Sequence of chain 1.A:
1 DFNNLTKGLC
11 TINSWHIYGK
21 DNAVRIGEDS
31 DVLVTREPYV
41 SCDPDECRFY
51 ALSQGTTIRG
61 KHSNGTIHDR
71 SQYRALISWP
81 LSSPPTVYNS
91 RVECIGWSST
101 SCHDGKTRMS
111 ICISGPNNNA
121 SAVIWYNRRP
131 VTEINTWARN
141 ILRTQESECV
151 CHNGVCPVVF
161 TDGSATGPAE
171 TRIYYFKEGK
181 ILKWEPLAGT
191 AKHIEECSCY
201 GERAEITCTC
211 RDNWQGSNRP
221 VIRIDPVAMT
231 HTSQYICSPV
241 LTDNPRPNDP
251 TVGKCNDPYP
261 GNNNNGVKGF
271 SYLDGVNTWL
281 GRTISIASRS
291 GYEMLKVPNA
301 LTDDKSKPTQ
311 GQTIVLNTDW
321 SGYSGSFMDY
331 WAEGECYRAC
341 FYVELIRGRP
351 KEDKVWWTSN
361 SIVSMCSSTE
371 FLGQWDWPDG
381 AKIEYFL

Binding-site contacts:
Ligand atom O4 contacts residue BMA3 of chain 4.B at 4.0 Å.
Ligand atom C5 contacts residue BMA3 of chain 4.B at 3.3 Å.
Ligand atom C5 contacts residue PRO308 of chain 1.A at 4.2 Å (hydrophobic).
Ligand atom C2 contacts residue BMA3 of chain 4.B at 3.3 Å.
Ligand atom C4 contacts residue THR309 of chain 1.A at 4.3 Å.
Ligand atom C4 contacts residue BMA3 of chain 4.B at 3.6 Å.
Ligand atom O4 contacts residue THR309 of chain 1.A at 3.6 Å.
Ligand atom C6 contacts residue PRO308 of chain 1.A at 3.9 Å (hydrophobic).
Ligand atom C3 contacts residue BMA3 of chain 4.B at 2.9 Å.
Ligand atom C5 contacts residue THR309 of chain 1.A at 4.3 Å.
Ligand atom C1 contacts residue BMA3 of chain 4.B at 3.2 Å.
Ligand atom C3 contacts residue THR309 of chain 1.A at 4.5 Å.
Ligand atom O3 contacts residue BMA3 of chain 4.B at 4.0 Å.
Ligand atom O5 contacts residue BMA3 of chain 4.B at 3.6 Å.
Ligand atom C6 contacts residue THR309 of chain 1.A at 4.2 Å.

A small-molecule ligand and the protein it binds are described below.
Small molecule (SMILES): OC[C@H]1O[C@H](O)[C@@H](O)[C@@H](O)[C@@H]1O